Sequence of chain 3.A:
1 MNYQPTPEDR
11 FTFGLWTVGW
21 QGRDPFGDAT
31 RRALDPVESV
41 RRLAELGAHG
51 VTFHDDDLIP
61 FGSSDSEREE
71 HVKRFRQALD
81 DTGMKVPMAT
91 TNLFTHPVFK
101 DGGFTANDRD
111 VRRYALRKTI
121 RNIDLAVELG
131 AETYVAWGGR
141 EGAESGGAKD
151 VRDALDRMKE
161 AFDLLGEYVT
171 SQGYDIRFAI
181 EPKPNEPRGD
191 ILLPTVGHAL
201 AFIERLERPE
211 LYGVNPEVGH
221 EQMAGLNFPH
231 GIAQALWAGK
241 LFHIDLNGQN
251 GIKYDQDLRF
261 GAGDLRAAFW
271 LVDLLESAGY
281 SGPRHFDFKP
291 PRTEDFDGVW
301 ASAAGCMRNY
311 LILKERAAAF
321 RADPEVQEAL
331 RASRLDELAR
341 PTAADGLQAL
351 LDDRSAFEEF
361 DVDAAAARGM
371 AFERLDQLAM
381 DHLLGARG

Sequence of chain 1.A:
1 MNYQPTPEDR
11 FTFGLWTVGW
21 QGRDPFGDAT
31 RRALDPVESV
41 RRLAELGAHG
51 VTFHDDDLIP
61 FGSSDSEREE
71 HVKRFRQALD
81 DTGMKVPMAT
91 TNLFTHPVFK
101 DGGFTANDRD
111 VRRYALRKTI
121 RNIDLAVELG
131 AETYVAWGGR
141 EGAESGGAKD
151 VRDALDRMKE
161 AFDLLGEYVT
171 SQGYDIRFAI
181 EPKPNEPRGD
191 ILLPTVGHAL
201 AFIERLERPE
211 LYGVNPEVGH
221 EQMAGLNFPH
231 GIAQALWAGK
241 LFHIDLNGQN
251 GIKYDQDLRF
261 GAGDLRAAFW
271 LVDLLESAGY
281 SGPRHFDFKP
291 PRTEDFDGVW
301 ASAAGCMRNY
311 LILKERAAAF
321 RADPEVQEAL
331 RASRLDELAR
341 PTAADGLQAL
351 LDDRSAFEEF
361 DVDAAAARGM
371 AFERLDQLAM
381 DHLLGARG

The protein below binds the small molecule below.
Small molecule (SMILES): OC[C@@H](O)[C@@H](O)[C@H](O)[C@@H](O)CO

Binding-site contacts:
Ligand atom DO3 contacts residue NI1 of chain 1.D at 2.9 Å.
Ligand atom D4 contacts residue TRP137 of chain 1.A at 3.0 Å.
Ligand atom O4 contacts residue ASP245 of chain 1.A at 3.0 Å (salt-bridge).
Ligand atom D2 contacts residue TRP137 of chain 1.A at 3.0 Å.
Ligand atom O2 contacts residue NI1 of chain 1.B at 2.2 Å (h-bond).
Ligand atom O4 contacts residue NI1 of chain 1.D at 2.0 Å (h-bond).
Ligand atom O4 contacts residue GLU181 of chain 1.A at 2.6 Å (salt-bridge).
Ligand atom O1 contacts residue NI1 of chain 1.B at 2.4 Å (h-bond).
Ligand atom DO4 contacts residue GLU181 of chain 1.A at 1.9 Å.
Ligand atom DO1 contacts residue NI1 of chain 1.B at 2.4 Å.
Ligand atom O1 contacts residue LYS183 of chain 1.A at 2.0 Å.
Ligand atom DO5 contacts residue HIS54 of chain 1.A at 2.2 Å.
Ligand atom DO3 contacts residue ASP287 of chain 1.A at 1.8 Å.
Ligand atom O4 contacts residue ASP287 of chain 1.A at 2.6 Å (salt-bridge).
Ligand atom C1 contacts residue NI1 of chain 1.B at 3.0 Å.
Ligand atom O2 contacts residue GLU181 of chain 1.A at 2.8 Å (salt-bridge).
Ligand atom DO4 contacts residue NI1 of chain 1.D at 2.4 Å.
Ligand atom DO4 contacts residue ASP245 of chain 1.A at 2.8 Å.
Ligand atom O2 contacts residue ASP287 of chain 1.A at 3.0 Å (salt-bridge).
Ligand atom O2 contacts residue NI1 of chain 1.D at 2.2 Å (h-bond).
Ligand atom DO2 contacts residue NI1 of chain 1.B at 2.3 Å.
Ligand atom D62 contacts residue GLU181 of chain 1.A at 2.5 Å.
Ligand atom O3 contacts residue ASP287 of chain 1.A at 2.8 Å (salt-bridge).
Ligand atom D5 contacts residue HIS54 of chain 1.A at 2.8 Å.
Ligand atom O5 contacts residue HIS54 of chain 1.A at 1.7 Å.
Ligand atom DO2 contacts residue HIS220 of chain 1.A at 2.4 Å.
Ligand atom DO2 contacts residue GLU217 of chain 1.A at 2.6 Å.
Ligand atom DO2 contacts residue NI1 of chain 1.D at 2.1 Å.
Ligand atom DO2 contacts residue GLU181 of chain 1.A at 2.1 Å.
Ligand atom DO3 contacts residue TRP16 of chain 1.A at 2.8 Å.
Ligand atom C5 contacts residue HIS54 of chain 1.A at 2.8 Å.
Ligand atom D61 contacts residue THR90 of chain 1.A at 2.8 Å.
Ligand atom O2 contacts residue GLU217 of chain 1.A at 2.9 Å (salt-bridge).
Ligand atom DO1 contacts residue ASP255 of chain 1.A at 2.5 Å.
Ligand atom D4 contacts residue GLU181 of chain 1.A at 2.8 Å.
Ligand atom D11 contacts residue NI1 of chain 1.B at 3.0 Å.
Ligand atom DO1 contacts residue NI1 of chain 1.C at 2.9 Å.
Ligand atom DO1 contacts residue LYS183 of chain 1.A at 2.2 Å.
Ligand atom D12 contacts residue TRP137 of chain 1.A at 2.8 Å.
Ligand atom D3 contacts residue TRP137 of chain 1.A at 2.9 Å.